Binding-site contacts:
Ligand atom C8 contacts residue VAL27 of chain 1.A at 3.5 Å (hydrophobic).
Ligand atom C1 contacts residue ASN263 of chain 1.A at 1.4 Å.
Ligand atom C8 contacts residue TYR262 of chain 1.A at 4.3 Å (hydrophobic).
Ligand atom O7 contacts residue VAL27 of chain 1.A at 4.2 Å.
Ligand atom C7 contacts residue ASN263 of chain 1.A at 3.0 Å.
Ligand atom O5 contacts residue ASN263 of chain 1.A at 2.4 Å (h-bond).
Ligand atom O7 contacts residue ASP25 of chain 1.A at 4.4 Å.
Ligand atom C2 contacts residue ASN263 of chain 1.A at 2.5 Å.
Ligand atom C8 contacts residue ASN263 of chain 1.A at 3.9 Å.
Ligand atom C7 contacts residue VAL27 of chain 1.A at 4.0 Å (hydrophobic).
Ligand atom N2 contacts residue ASN263 of chain 1.A at 2.9 Å (h-bond).
Ligand atom O7 contacts residue ASN263 of chain 1.A at 2.8 Å (h-bond).
Ligand atom O7 contacts residue SER24 of chain 1.A at 3.8 Å.
Ligand atom C3 contacts residue ASN263 of chain 1.A at 3.8 Å.
Ligand atom C8 contacts residue LEU261 of chain 1.A at 3.4 Å (hydrophobic).
Ligand atom C5 contacts residue ASN263 of chain 1.A at 3.7 Å.
Ligand atom C4 contacts residue ASN263 of chain 1.A at 4.2 Å.

Sequence of chain 1.A:
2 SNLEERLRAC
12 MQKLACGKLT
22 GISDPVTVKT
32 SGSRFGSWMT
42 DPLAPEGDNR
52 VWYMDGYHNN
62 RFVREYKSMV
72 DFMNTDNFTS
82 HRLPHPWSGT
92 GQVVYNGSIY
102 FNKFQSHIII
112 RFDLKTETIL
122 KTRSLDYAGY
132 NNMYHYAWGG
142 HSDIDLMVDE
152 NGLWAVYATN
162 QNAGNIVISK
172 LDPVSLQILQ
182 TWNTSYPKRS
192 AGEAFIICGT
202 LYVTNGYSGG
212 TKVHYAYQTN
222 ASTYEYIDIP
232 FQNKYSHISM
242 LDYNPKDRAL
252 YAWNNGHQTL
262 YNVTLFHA

This small molecule binds to this protein.
Small molecule (SMILES): CC(=O)N[C@@H]1[C@@H](O)[C@H](O)[C@@H](CO)O[C@H]1O